Sequence of chain 1.B:
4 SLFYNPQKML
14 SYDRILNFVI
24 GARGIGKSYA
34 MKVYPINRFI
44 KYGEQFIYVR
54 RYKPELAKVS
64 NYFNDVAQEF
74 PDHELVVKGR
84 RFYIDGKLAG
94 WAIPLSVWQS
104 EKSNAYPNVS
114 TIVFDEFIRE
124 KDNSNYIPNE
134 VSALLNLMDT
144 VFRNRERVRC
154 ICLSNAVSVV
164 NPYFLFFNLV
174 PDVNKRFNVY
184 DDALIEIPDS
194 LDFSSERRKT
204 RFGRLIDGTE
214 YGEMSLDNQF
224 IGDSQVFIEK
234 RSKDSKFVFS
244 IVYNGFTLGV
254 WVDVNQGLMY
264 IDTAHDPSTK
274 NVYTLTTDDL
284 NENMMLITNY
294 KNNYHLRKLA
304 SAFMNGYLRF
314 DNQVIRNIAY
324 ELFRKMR

A small-molecule ligand and the protein it binds are described below.
Small molecule (SMILES): Nc1ncnc2c1ncn2[C@@H]1O[C@H](COP(=O)(O)OP(=O)(O)OP(O)(O)=S)[C@@H](O)[C@H]1O

Binding-site contacts:
Ligand atom N3 contacts residue PHE6 of chain 1.A at 3.3 Å.
Ligand atom PB contacts residue GLY27 of chain 1.A at 3.0 Å.
Ligand atom O3B contacts residue GLY27 of chain 1.A at 2.3 Å.
Ligand atom PB contacts residue SER31 of chain 1.A at 3.3 Å.
Ligand atom C2 contacts residue TYR32 of chain 1.A at 3.3 Å (hydrophobic).
Ligand atom O2B contacts residue GLY27 of chain 1.A at 2.6 Å (h-bond).
Ligand atom O2A contacts residue GLY27 of chain 1.A at 3.0 Å (h-bond).
Ligand atom O1A contacts residue SER31 of chain 1.A at 3.2 Å.
Ligand atom O4' contacts residue GLY29 of chain 1.A at 3.0 Å (h-bond).
Ligand atom O3B contacts residue LYS30 of chain 1.A at 3.4 Å (salt-bridge).
Ligand atom O2B contacts residue LYS30 of chain 1.A at 2.9 Å (salt-bridge).
Ligand atom N9 contacts residue TYR32 of chain 1.A at 3.3 Å.
Ligand atom O1A contacts residue LYS35 of chain 1.A at 3.3 Å (salt-bridge).
Ligand atom O5' contacts residue GLY27 of chain 1.A at 3.3 Å (h-bond).
Ligand atom O3G contacts residue MG1 of chain 1.N at 2.1 Å.
Ligand atom O1B contacts residue ASP118 of chain 1.A at 2.9 Å (salt-bridge).
Ligand atom N3 contacts residue TYR32 of chain 1.A at 3.3 Å.
Ligand atom O2B contacts residue ALA25 of chain 1.A at 2.8 Å (h-bond).
Ligand atom O1A contacts residue TYR32 of chain 1.A at 2.9 Å (h-bond).
Ligand atom C8 contacts residue GLY29 of chain 1.A at 3.4 Å.
Ligand atom O3A contacts residue GLY29 of chain 1.A at 3.0 Å (h-bond).
Ligand atom C5 contacts residue TYR32 of chain 1.A at 3.3 Å (hydrophobic).
Ligand atom N7 contacts residue TYR32 of chain 1.A at 3.4 Å.
Ligand atom N6 contacts residue GLU72 of chain 1.A at 3.2 Å (salt-bridge).
Ligand atom O3G contacts residue SER31 of chain 1.A at 3.0 Å.
Ligand atom O3A contacts residue LYS30 of chain 1.A at 3.1 Å (salt-bridge).
Ligand atom C4 contacts residue PHE6 of chain 1.A at 3.3 Å (hydrophobic).
Ligand atom O5' contacts residue GLY29 of chain 1.A at 3.0 Å (h-bond).
Ligand atom C6 contacts residue TYR32 of chain 1.A at 3.2 Å (hydrophobic).
Ligand atom O1B contacts residue LYS30 of chain 1.A at 3.1 Å (salt-bridge).
Ligand atom PA contacts residue GLY27 of chain 1.A at 3.3 Å.
Ligand atom O1B contacts residue MG1 of chain 1.N at 2.2 Å.
Ligand atom O2B contacts residue ILE28 of chain 1.A at 2.9 Å (h-bond).
Ligand atom O3A contacts residue SER31 of chain 1.A at 3.0 Å (h-bond).
Ligand atom PB contacts residue LYS30 of chain 1.A at 3.2 Å.
Ligand atom O3A contacts residue GLY27 of chain 1.A at 3.1 Å (h-bond).
Ligand atom N7 contacts residue PHE6 of chain 1.A at 3.3 Å.
Ligand atom O1B contacts residue SER31 of chain 1.A at 2.4 Å.
Ligand atom O2G contacts residue LYS30 of chain 1.A at 3.3 Å (salt-bridge).
Ligand atom C4 contacts residue TYR32 of chain 1.A at 3.3 Å (hydrophobic).

Sequence of chain 1.A:
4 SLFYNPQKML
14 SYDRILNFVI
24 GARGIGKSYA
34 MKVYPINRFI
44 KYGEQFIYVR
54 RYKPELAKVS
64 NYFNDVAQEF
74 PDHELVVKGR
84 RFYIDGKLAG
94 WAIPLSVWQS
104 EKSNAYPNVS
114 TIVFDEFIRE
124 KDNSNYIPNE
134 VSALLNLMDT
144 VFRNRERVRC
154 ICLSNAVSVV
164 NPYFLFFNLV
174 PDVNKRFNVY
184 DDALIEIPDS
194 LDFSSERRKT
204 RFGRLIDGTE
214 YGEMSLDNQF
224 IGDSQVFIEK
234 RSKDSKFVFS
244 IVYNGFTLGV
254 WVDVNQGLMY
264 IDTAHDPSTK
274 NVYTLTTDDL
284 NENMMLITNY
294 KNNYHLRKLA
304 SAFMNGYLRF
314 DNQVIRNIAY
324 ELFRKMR